Binding-site contacts:
Ligand atom C2 contacts residue GLN189 of chain 1.A at 3.8 Å.
Ligand atom C5 contacts residue MET165 of chain 1.A at 3.8 Å (hydrophobic).
Ligand atom C13 contacts residue GLU166 of chain 1.A at 3.6 Å.
Ligand atom C2 contacts residue MET49 of chain 1.A at 3.9 Å (hydrophobic).
Ligand atom C15 contacts residue GLU166 of chain 1.A at 3.6 Å.
Ligand atom O contacts residue GLU166 of chain 1.A at 3.0 Å (salt-bridge).
Ligand atom C1 contacts residue GLN189 of chain 1.A at 3.9 Å.
Ligand atom C14 contacts residue LEU141 of chain 1.A at 3.6 Å (hydrophobic).
Ligand atom O contacts residue MET165 of chain 1.A at 3.4 Å.
Ligand atom C14 contacts residue GLU166 of chain 1.A at 3.8 Å.
Ligand atom C16 contacts residue ASN142 of chain 1.A at 3.8 Å.
Ligand atom C13 contacts residue LEU141 of chain 1.A at 3.7 Å (hydrophobic).
Ligand atom C4 contacts residue MET165 of chain 1.A at 3.7 Å (hydrophobic).
Ligand atom N1 contacts residue SER144 of chain 1.A at 3.7 Å.
Ligand atom C18 contacts residue ASN142 of chain 1.A at 3.6 Å.
Ligand atom C9 contacts residue ASN142 of chain 1.A at 3.9 Å.
Ligand atom C12 contacts residue GLU166 of chain 1.A at 3.8 Å.
Ligand atom CL contacts residue ASP187 of chain 1.A at 2.9 Å.
Ligand atom CL contacts residue TYR54 of chain 1.A at 3.8 Å.
Ligand atom C15 contacts residue ASN142 of chain 1.A at 3.6 Å.
Ligand atom C15 contacts residue SER1 of chain 2.A at 3.5 Å.
Ligand atom C12 contacts residue CYS145 of chain 1.A at 4.0 Å (hydrophobic).
Ligand atom C15 contacts residue PHE140 of chain 1.A at 3.5 Å (hydrophobic).
Ligand atom N1 contacts residue GLU166 of chain 1.A at 3.9 Å.
Ligand atom CL contacts residue ARG188 of chain 1.A at 3.2 Å.
Ligand atom C12 contacts residue HIS163 of chain 1.A at 3.3 Å.
Ligand atom CL contacts residue MET49 of chain 1.A at 3.0 Å.
Ligand atom C14 contacts residue PHE140 of chain 1.A at 3.9 Å (hydrophobic).
Ligand atom C14 contacts residue ASN142 of chain 1.A at 3.6 Å.
Ligand atom C1 contacts residue MET49 of chain 1.A at 3.4 Å (hydrophobic).
Ligand atom C5 contacts residue HIS164 of chain 1.A at 3.8 Å.
Ligand atom C15 contacts residue LEU141 of chain 1.A at 3.7 Å (hydrophobic).
Ligand atom N1 contacts residue PHE140 of chain 1.A at 3.7 Å.
Ligand atom N1 contacts residue HIS163 of chain 1.A at 2.9 Å (h-bond).
Ligand atom C17 contacts residue ASN142 of chain 1.A at 3.8 Å.
Ligand atom C4 contacts residue HIS164 of chain 1.A at 3.5 Å.
Ligand atom C13 contacts residue PHE140 of chain 1.A at 3.3 Å (hydrophobic).
Ligand atom C5 contacts residue HIS41 of chain 1.A at 3.8 Å.
Ligand atom C contacts residue MET49 of chain 1.A at 3.6 Å (hydrophobic).
Ligand atom C9 contacts residue CYS145 of chain 1.A at 3.7 Å (hydrophobic).

Sequence of chain 1.A:
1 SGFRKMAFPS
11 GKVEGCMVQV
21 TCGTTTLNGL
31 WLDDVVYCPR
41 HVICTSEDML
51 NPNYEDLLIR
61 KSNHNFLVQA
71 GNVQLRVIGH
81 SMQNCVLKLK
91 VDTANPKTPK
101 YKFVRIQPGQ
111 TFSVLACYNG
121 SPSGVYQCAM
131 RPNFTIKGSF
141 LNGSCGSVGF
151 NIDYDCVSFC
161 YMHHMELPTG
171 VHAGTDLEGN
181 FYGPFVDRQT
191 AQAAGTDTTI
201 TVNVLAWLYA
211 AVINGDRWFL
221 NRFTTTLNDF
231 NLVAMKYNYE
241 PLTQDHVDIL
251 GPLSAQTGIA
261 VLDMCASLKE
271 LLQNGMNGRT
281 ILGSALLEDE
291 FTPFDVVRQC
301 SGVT

A protein and the small-molecule ligand that binds it are described below.
Small molecule (SMILES): O=C1[C@H](c2ccc(Cl)cc2)CCCN1c1cncc2ccccc12

Sequence of chain 2.A:
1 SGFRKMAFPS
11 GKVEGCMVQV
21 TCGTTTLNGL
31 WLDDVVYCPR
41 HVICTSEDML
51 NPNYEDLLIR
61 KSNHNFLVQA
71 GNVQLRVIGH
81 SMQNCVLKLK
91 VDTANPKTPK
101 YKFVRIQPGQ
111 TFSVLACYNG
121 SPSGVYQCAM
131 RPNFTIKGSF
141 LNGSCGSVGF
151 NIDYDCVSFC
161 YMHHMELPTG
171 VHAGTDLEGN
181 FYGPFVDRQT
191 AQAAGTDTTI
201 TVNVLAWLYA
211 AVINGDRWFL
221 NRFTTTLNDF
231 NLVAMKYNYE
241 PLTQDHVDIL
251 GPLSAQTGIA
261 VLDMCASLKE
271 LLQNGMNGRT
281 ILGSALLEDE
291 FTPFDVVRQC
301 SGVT